Sequence of chain 1.B:
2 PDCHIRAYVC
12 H

Sequence of chain 1.A:
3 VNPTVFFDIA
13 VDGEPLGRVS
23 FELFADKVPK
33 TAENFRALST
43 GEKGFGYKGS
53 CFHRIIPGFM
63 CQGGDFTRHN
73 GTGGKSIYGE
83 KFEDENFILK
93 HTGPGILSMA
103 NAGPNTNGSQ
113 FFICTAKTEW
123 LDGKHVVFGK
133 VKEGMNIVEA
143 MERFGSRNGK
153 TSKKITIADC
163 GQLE

Binding-site contacts:
Ligand atom CB contacts residue ARG7 of chain 1.B at 4.1 Å.
Ligand atom NB contacts residue CYS11 of chain 1.B at 3.4 Å.
Ligand atom CA contacts residue ALA8 of chain 1.B at 3.8 Å (hydrophobic).
Ligand atom CC contacts residue ALA8 of chain 1.B at 4.1 Å (hydrophobic).
Ligand atom CG contacts residue CYS4 of chain 1.B at 2.8 Å (hydrophobic).
Ligand atom CF contacts residue ALA8 of chain 1.B at 4.3 Å (hydrophobic).
Ligand atom CA contacts residue CYS4 of chain 1.B at 4.0 Å (hydrophobic).
Ligand atom NB contacts residue ARG7 of chain 1.B at 4.0 Å.
Ligand atom CH contacts residue GLY105 of chain 1.A at 4.1 Å.
Ligand atom CC contacts residue CYS11 of chain 1.B at 4.5 Å (hydrophobic).
Ligand atom CF contacts residue CYS4 of chain 1.B at 4.0 Å (hydrophobic).
Ligand atom OA contacts residue CYS11 of chain 1.B at 3.3 Å (h-bond).
Ligand atom CD contacts residue ARG7 of chain 1.B at 3.8 Å.
Ligand atom CK contacts residue CYS11 of chain 1.B at 1.8 Å (hydrophobic).
Ligand atom CA contacts residue ARG7 of chain 1.B at 4.4 Å.
Ligand atom CB contacts residue ALA8 of chain 1.B at 3.5 Å (hydrophobic).
Ligand atom CJ contacts residue CYS11 of chain 1.B at 2.8 Å (hydrophobic).
Ligand atom CF contacts residue ARG7 of chain 1.B at 4.1 Å.
Ligand atom CH contacts residue ALA104 of chain 1.A at 4.1 Å (hydrophobic).
Ligand atom CE contacts residue ARG7 of chain 1.B at 3.7 Å.
Ligand atom OB contacts residue CYS4 of chain 1.B at 3.3 Å (h-bond).
Ligand atom CC contacts residue ARG7 of chain 1.B at 4.0 Å.
Ligand atom NA contacts residue CYS4 of chain 1.B at 3.6 Å.
Ligand atom OB contacts residue ARG7 of chain 1.B at 3.9 Å.
Ligand atom CH contacts residue CYS4 of chain 1.B at 1.7 Å (hydrophobic).

This small molecule binds to this protein.
Small molecule (SMILES): CC(=O)Nc1ccc(NC(C)=O)cc1